The small molecule below binds the protein below.
Small molecule (SMILES): O=C1CCC=C1CO

Sequence of chain 2.A:
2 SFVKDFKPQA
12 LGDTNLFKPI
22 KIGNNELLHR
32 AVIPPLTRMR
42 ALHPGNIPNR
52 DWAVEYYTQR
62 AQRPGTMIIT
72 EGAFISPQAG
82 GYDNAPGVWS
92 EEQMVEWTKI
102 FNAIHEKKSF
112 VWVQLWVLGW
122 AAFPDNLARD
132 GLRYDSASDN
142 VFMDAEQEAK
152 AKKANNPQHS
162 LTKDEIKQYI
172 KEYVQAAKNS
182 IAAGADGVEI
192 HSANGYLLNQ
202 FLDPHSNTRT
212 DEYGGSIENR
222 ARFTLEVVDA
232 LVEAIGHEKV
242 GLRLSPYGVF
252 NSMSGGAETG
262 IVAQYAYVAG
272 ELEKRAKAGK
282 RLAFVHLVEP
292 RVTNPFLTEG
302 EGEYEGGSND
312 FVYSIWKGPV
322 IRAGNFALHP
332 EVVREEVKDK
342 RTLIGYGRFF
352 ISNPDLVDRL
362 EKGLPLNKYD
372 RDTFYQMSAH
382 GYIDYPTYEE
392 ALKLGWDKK

Binding-site contacts:
Ligand atom C5 contacts residue FMN1 of chain 2.B at 3.1 Å.
Ligand atom C4 contacts residue TRP117 of chain 2.A at 3.9 Å (hydrophobic).
Ligand atom O2 contacts residue ASN195 of chain 2.A at 2.7 Å (h-bond).
Ligand atom C2 contacts residue TYR197 of chain 2.A at 3.7 Å (hydrophobic).
Ligand atom C4 contacts residue TYR197 of chain 2.A at 3.6 Å (hydrophobic).
Ligand atom C6 contacts residue PHE251 of chain 2.A at 3.5 Å (hydrophobic).
Ligand atom C3 contacts residue PHE297 of chain 2.A at 4.1 Å (hydrophobic).
Ligand atom C1 contacts residue HIS192 of chain 2.A at 4.1 Å.
Ligand atom C2 contacts residue ASN195 of chain 2.A at 4.3 Å.
Ligand atom O2 contacts residue PRO296 of chain 2.A at 3.7 Å.
Ligand atom O1 contacts residue ASN195 of chain 2.A at 3.0 Å (h-bond).
Ligand atom O1 contacts residue HIS192 of chain 2.A at 3.1 Å (h-bond).
Ligand atom C5 contacts residue TYR197 of chain 2.A at 3.4 Å (hydrophobic).
Ligand atom C5 contacts residue TRP117 of chain 2.A at 3.4 Å (hydrophobic).
Ligand atom C4 contacts residue THR38 of chain 2.A at 3.5 Å.
Ligand atom C4 contacts residue TYR376 of chain 2.A at 3.3 Å (hydrophobic).
Ligand atom O2 contacts residue FMN1 of chain 2.B at 3.0 Å.
Ligand atom C3 contacts residue PHE251 of chain 2.A at 4.3 Å (hydrophobic).
Ligand atom C1 contacts residue FMN1 of chain 2.B at 3.3 Å.
Ligand atom C2 contacts residue PHE251 of chain 2.A at 3.9 Å (hydrophobic).
Ligand atom C6 contacts residue ASN195 of chain 2.A at 3.8 Å.
Ligand atom C6 contacts residue PRO296 of chain 2.A at 3.7 Å (hydrophobic).
Ligand atom C2 contacts residue FMN1 of chain 2.B at 3.6 Å.
Ligand atom C1 contacts residue ASN195 of chain 2.A at 4.0 Å.
Ligand atom C6 contacts residue FMN1 of chain 2.B at 3.8 Å.
Ligand atom C4 contacts residue FMN1 of chain 2.B at 3.4 Å.
Ligand atom C3 contacts residue FMN1 of chain 2.B at 3.6 Å.
Ligand atom C3 contacts residue TYR376 of chain 2.A at 3.4 Å (hydrophobic).
Ligand atom C5 contacts residue THR38 of chain 2.A at 3.7 Å.
Ligand atom C1 contacts residue TYR197 of chain 2.A at 3.5 Å (hydrophobic).
Ligand atom C3 contacts residue TYR197 of chain 2.A at 3.7 Å (hydrophobic).
Ligand atom O1 contacts residue FMN1 of chain 2.B at 3.2 Å.
Ligand atom O1 contacts residue TYR197 of chain 2.A at 3.2 Å.
Ligand atom C5 contacts residue HIS192 of chain 2.A at 4.4 Å.